The protein below binds the small molecule below.
Small molecule (SMILES): CC(=O)N[C@@H]1[C@@H](O)[C@H](O)[C@@H](CO)O[C@H]1O

Binding-site contacts:
Ligand atom C5 contacts residue VAL131 of chain 1.B at 4.5 Å (hydrophobic).
Ligand atom C6 contacts residue ASN129 of chain 1.B at 4.4 Å.
Ligand atom C1 contacts residue ASN129 of chain 1.B at 3.5 Å.
Ligand atom C1 contacts residue VAL131 of chain 1.B at 4.2 Å (hydrophobic).
Ligand atom C5 contacts residue ASN126 of chain 1.B at 3.6 Å.
Ligand atom C6 contacts residue ILE171 of chain 1.B at 4.2 Å (hydrophobic).
Ligand atom O5 contacts residue ASN129 of chain 1.B at 3.9 Å.
Ligand atom C7 contacts residue SER127 of chain 1.B at 4.5 Å.
Ligand atom N2 contacts residue THR128 of chain 1.B at 4.1 Å.
Ligand atom C5 contacts residue ASN129 of chain 1.B at 4.1 Å.
Ligand atom C4 contacts residue ASN126 of chain 1.B at 4.2 Å.
Ligand atom O5 contacts residue ASN126 of chain 1.B at 2.3 Å (h-bond).
Ligand atom C2 contacts residue ASN126 of chain 1.B at 2.4 Å.
Ligand atom O5 contacts residue VAL131 of chain 1.B at 3.6 Å.
Ligand atom C3 contacts residue ASN126 of chain 1.B at 3.8 Å.
Ligand atom C7 contacts residue ASN126 of chain 1.B at 3.5 Å.
Ligand atom C1 contacts residue ASN126 of chain 1.B at 1.4 Å.
Ligand atom C6 contacts residue VAL131 of chain 1.B at 4.4 Å (hydrophobic).
Ligand atom C8 contacts residue SER127 of chain 1.B at 3.3 Å.
Ligand atom O7 contacts residue ASN126 of chain 1.B at 3.5 Å (h-bond).
Ligand atom C8 contacts residue ASN126 of chain 1.B at 3.2 Å.
Ligand atom N2 contacts residue ASN126 of chain 1.B at 2.9 Å (h-bond).
Ligand atom C8 contacts residue THR128 of chain 1.B at 4.0 Å.

Sequence of chain 1.B:
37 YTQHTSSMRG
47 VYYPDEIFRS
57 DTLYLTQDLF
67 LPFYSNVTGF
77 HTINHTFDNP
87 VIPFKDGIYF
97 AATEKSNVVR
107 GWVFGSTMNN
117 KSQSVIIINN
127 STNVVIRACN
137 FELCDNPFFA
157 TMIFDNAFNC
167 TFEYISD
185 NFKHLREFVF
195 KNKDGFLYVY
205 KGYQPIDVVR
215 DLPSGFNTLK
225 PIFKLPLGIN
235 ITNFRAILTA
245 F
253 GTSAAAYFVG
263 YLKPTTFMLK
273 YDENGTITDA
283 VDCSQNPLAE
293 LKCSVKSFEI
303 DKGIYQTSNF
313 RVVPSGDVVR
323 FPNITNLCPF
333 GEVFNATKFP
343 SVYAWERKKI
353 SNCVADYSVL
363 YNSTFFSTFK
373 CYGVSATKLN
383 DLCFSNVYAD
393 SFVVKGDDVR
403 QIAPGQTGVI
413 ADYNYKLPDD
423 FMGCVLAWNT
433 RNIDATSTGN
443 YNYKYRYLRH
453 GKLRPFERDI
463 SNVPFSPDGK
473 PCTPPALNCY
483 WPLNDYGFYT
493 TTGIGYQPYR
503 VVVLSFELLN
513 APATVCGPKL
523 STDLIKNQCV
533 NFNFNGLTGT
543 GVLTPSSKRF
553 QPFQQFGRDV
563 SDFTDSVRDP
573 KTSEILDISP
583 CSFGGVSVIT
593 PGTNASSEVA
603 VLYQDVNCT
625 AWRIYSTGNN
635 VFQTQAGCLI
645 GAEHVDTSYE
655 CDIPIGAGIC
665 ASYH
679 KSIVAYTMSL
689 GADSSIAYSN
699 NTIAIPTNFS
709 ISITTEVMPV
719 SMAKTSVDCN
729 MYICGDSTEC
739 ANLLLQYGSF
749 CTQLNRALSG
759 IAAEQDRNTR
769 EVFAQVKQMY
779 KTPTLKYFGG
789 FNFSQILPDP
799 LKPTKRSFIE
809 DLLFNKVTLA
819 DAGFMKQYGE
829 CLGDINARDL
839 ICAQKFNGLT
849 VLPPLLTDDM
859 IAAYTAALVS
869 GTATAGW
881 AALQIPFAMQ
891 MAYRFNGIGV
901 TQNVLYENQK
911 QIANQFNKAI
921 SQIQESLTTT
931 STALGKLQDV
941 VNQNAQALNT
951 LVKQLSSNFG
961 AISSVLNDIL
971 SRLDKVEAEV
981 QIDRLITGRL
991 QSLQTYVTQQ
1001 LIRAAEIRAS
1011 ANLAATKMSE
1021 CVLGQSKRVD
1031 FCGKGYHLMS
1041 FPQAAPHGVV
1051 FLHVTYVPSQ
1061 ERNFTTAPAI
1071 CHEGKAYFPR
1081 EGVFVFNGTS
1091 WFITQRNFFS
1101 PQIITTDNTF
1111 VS